Sequence of chain 4.A:
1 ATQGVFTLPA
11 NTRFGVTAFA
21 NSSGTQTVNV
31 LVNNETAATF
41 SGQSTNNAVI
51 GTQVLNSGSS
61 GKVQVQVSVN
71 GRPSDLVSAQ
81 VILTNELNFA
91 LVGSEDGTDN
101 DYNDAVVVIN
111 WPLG

Binding-site contacts:
Ligand atom C3 contacts residue ASP101 of chain 1.A at 4.2 Å.
Ligand atom C3 contacts residue CA1 of chain 1.E at 3.4 Å.
Ligand atom O02 contacts residue ASP104 of chain 1.A at 4.0 Å.
Ligand atom O02 contacts residue GLY114 of chain 4.A at 2.2 Å (h-bond).
Ligand atom O02 contacts residue ASP101 of chain 1.A at 3.9 Å.
Ligand atom C4 contacts residue CA1 of chain 1.E at 3.3 Å.
Ligand atom O6 contacts residue SER23 of chain 1.A at 3.5 Å (h-bond).
Ligand atom C5 contacts residue ASP96 of chain 1.A at 3.5 Å.
Ligand atom C6 contacts residue ASP96 of chain 1.A at 4.0 Å.
Ligand atom C1 contacts residue GLY114 of chain 4.A at 3.5 Å.
Ligand atom O4 contacts residue CA1 of chain 1.E at 2.5 Å.
Ligand atom C1 contacts residue SER23 of chain 1.A at 4.2 Å.
Ligand atom O02 contacts residue CA1 of chain 1.E at 2.4 Å.
Ligand atom C2 contacts residue GLY114 of chain 4.A at 4.1 Å.
Ligand atom C4 contacts residue ASP101 of chain 1.A at 3.8 Å.
Ligand atom O4 contacts residue ASP99 of chain 1.A at 2.9 Å (salt-bridge).
Ligand atom C5 contacts residue CA1 of chain 1.D at 3.3 Å.
Ligand atom O4 contacts residue ASP104 of chain 1.A at 3.1 Å (salt-bridge).
Ligand atom O4 contacts residue ASP101 of chain 1.A at 2.5 Å (salt-bridge).
Ligand atom O6 contacts residue SER22 of chain 1.A at 3.6 Å.
Ligand atom C6 contacts residue SER22 of chain 1.A at 3.4 Å.
Ligand atom O5 contacts residue ASP96 of chain 1.A at 2.6 Å (salt-bridge).
Ligand atom C3 contacts residue GLY114 of chain 4.A at 3.5 Å.
Ligand atom O02 contacts residue ASN21 of chain 1.A at 3.3 Å (h-bond).
Ligand atom C4 contacts residue ASP99 of chain 1.A at 3.5 Å.
Ligand atom O5 contacts residue CA1 of chain 1.D at 2.7 Å.
Ligand atom C4 contacts residue CA1 of chain 1.D at 3.2 Å.
Ligand atom O5 contacts residue ASP104 of chain 1.A at 3.2 Å (salt-bridge).
Ligand atom C5 contacts residue ASP104 of chain 1.A at 3.3 Å.
Ligand atom O07 contacts residue GLY97 of chain 1.A at 3.7 Å.
Ligand atom O5 contacts residue GLU95 of chain 1.A at 3.4 Å (salt-bridge).
Ligand atom C4 contacts residue ASP104 of chain 1.A at 3.8 Å.
Ligand atom O5 contacts residue GLY97 of chain 1.A at 3.5 Å (h-bond).
Ligand atom C5 contacts residue CA1 of chain 1.E at 3.7 Å.
Ligand atom C5 contacts residue SER22 of chain 1.A at 3.7 Å.
Ligand atom C3 contacts residue ASP99 of chain 1.A at 3.9 Å.
Ligand atom O4 contacts residue CA1 of chain 1.D at 2.3 Å.
Ligand atom O5 contacts residue SER22 of chain 1.A at 4.2 Å.
Ligand atom C8 contacts residue SER23 of chain 1.A at 4.0 Å.
Ligand atom O5 contacts residue ASP99 of chain 1.A at 4.0 Å.

Sequence of chain 1.A:
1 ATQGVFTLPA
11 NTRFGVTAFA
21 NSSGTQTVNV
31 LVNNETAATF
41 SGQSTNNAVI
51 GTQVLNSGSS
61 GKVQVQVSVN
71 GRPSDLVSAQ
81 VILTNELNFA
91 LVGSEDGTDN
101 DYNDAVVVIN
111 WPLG

This small molecule binds to this protein.
Small molecule (SMILES): C[C@@H]1O[C@@H](CCO[PH](=O)O)[C@@H](O)[C@H](O)[C@@H]1O